Sequence of chain 1.A:
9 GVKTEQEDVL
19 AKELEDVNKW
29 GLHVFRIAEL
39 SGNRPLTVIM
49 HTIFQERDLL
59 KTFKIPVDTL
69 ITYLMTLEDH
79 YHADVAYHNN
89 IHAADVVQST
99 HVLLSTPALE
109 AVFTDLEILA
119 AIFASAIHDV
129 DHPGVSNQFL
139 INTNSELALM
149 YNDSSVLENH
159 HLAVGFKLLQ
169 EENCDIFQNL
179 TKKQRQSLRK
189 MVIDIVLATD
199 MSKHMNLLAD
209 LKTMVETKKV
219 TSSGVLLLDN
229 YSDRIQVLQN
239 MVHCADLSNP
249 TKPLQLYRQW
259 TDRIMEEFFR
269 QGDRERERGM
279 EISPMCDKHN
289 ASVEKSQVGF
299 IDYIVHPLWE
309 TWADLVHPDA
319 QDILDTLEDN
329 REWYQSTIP

A small-molecule ligand and the protein it binds are described below.
Small molecule (SMILES): COc1ccccc1COc1cc(C2=NN(C3CCN(c4ncnc5ccsc45)CC3)C(=O)[C@@H]3CC=CC[C@@H]23)ccc1OC

Binding-site contacts:
Ligand atom C34 contacts residue GLN295 of chain 1.A at 4.0 Å.
Ligand atom C5 contacts residue PHE266 of chain 1.A at 3.0 Å (hydrophobic).
Ligand atom C34 contacts residue THR259 of chain 1.A at 4.0 Å.
Ligand atom C27 contacts residue MET199 of chain 1.A at 3.9 Å (hydrophobic).
Ligand atom C1 contacts residue MET283 of chain 1.A at 3.7 Å (hydrophobic).
Ligand atom O4 contacts residue PHE298 of chain 1.A at 3.9 Å.
Ligand atom C33 contacts residue ILE262 of chain 1.A at 3.8 Å (hydrophobic).
Ligand atom C8 contacts residue PHE298 of chain 1.A at 3.4 Å (hydrophobic).
Ligand atom S1 contacts residue ILE302 of chain 1.A at 3.9 Å.
Ligand atom C34 contacts residue ASN247 of chain 1.A at 3.6 Å.
Ligand atom O4 contacts residue ILE262 of chain 1.A at 3.5 Å.
Ligand atom O2 contacts residue ILE262 of chain 1.A at 4.0 Å.
Ligand atom C6 contacts residue MET263 of chain 1.A at 4.0 Å (hydrophobic).
Ligand atom C9 contacts residue ILE262 of chain 1.A at 4.0 Å (hydrophobic).
Ligand atom O4 contacts residue GLN295 of chain 1.A at 3.4 Å (h-bond).
Ligand atom C24 contacts residue MET199 of chain 1.A at 3.8 Å (hydrophobic).
Ligand atom C33 contacts residue PHE298 of chain 1.A at 3.5 Å (hydrophobic).
Ligand atom C4 contacts residue PHE266 of chain 1.A at 3.5 Å (hydrophobic).
Ligand atom C32 contacts residue PHE298 of chain 1.A at 3.9 Å (hydrophobic).
Ligand atom O3 contacts residue MET199 of chain 1.A at 3.4 Å.
Ligand atom C29 contacts residue LEU245 of chain 1.A at 3.5 Å (hydrophobic).
Ligand atom C32 contacts residue TYR85 of chain 1.A at 3.9 Å (hydrophobic).
Ligand atom C10 contacts residue PHE298 of chain 1.A at 3.4 Å (hydrophobic).
Ligand atom C28 contacts residue LEU245 of chain 1.A at 3.7 Å (hydrophobic).
Ligand atom C31 contacts residue TYR85 of chain 1.A at 4.0 Å (hydrophobic).
Ligand atom C34 contacts residue TYR255 of chain 1.A at 4.1 Å (hydrophobic).
Ligand atom C11 contacts residue PHE298 of chain 1.A at 3.5 Å (hydrophobic).
Ligand atom C6 contacts residue PHE266 of chain 1.A at 3.8 Å (hydrophobic).
Ligand atom O1 contacts residue SER294 of chain 1.A at 4.0 Å.
Ligand atom C32 contacts residue ASN247 of chain 1.A at 3.9 Å.
Ligand atom O2 contacts residue GLN295 of chain 1.A at 3.0 Å (h-bond).
Ligand atom C27 contacts residue ASP244 of chain 1.A at 3.8 Å.
Ligand atom C28 contacts residue ASP244 of chain 1.A at 3.5 Å.
Ligand atom C8 contacts residue GLN295 of chain 1.A at 3.6 Å.
Ligand atom O2 contacts residue PHE298 of chain 1.A at 3.7 Å.
Ligand atom C5 contacts residue MET263 of chain 1.A at 3.6 Å (hydrophobic).
Ligand atom O1 contacts residue PHE298 of chain 1.A at 4.1 Å.
Ligand atom C9 contacts residue PHE298 of chain 1.A at 3.5 Å (hydrophobic).
Ligand atom C31 contacts residue PHE298 of chain 1.A at 3.8 Å (hydrophobic).
Ligand atom N5 contacts residue MET283 of chain 1.A at 3.7 Å.